A protein and the small-molecule ligand that binds it are described below.
Small molecule (SMILES): C[C@H](CCC(=O)O)[C@H]1CC[C@H]2[C@@H]3CC[C@@H]4C[C@H](O)CC[C@]4(C)[C@H]3CC[C@]12C

Binding-site contacts:
Ligand atom C23 contacts residue TRP163 of chain 1.A at 3.7 Å (hydrophobic).
Ligand atom O4A contacts residue SER152 of chain 1.A at 3.9 Å.
Ligand atom C6 contacts residue HIS272 of chain 1.A at 4.0 Å.
Ligand atom C23 contacts residue CYS165 of chain 1.A at 3.9 Å (hydrophobic).
Ligand atom C3 contacts residue VAL111 of chain 1.A at 4.1 Å (hydrophobic).
Ligand atom C1 contacts residue HIS182 of chain 1.A at 3.8 Å.
Ligand atom C11 contacts residue VAL177 of chain 1.A at 3.9 Å (hydrophobic).
Ligand atom O4 contacts residue SER152 of chain 1.A at 3.7 Å.
Ligand atom C1 contacts residue ALA180 of chain 1.A at 4.1 Å (hydrophobic).
Ligand atom C6 contacts residue LEU186 of chain 1.A at 3.8 Å (hydrophobic).
Ligand atom C20 contacts residue SER152 of chain 1.A at 4.0 Å.
Ligand atom O4 contacts residue TYR28 of chain 1.A at 3.9 Å.
Ligand atom C24 contacts residue SER155 of chain 1.A at 3.4 Å.
Ligand atom C20 contacts residue TRP163 of chain 1.A at 4.0 Å (hydrophobic).
Ligand atom C24 contacts residue TYR24 of chain 1.A at 3.6 Å (hydrophobic).
Ligand atom O4 contacts residue TYR24 of chain 1.A at 2.5 Å (h-bond).
Ligand atom O1B contacts residue VAL111 of chain 1.A at 3.5 Å.
Ligand atom C21 contacts residue TYR172 of chain 1.A at 3.8 Å (hydrophobic).
Ligand atom O4 contacts residue CYS165 of chain 1.A at 4.0 Å.
Ligand atom C18 contacts residue TRP163 of chain 1.A at 3.6 Å (hydrophobic).
Ligand atom C4 contacts residue VAL111 of chain 1.A at 4.0 Å (hydrophobic).
Ligand atom C12 contacts residue LEU107 of chain 1.A at 4.0 Å (hydrophobic).
Ligand atom O4 contacts residue SER155 of chain 1.A at 2.8 Å (h-bond).
Ligand atom C4 contacts residue HIS272 of chain 1.A at 4.0 Å.
Ligand atom C22 contacts residue SER152 of chain 1.A at 3.4 Å.
Ligand atom C8 contacts residue LEU190 of chain 1.A at 4.1 Å (hydrophobic).
Ligand atom C7 contacts residue ILE145 of chain 1.A at 3.9 Å (hydrophobic).
Ligand atom C6 contacts residue ILE145 of chain 1.A at 4.1 Å (hydrophobic).
Ligand atom C18 contacts residue VAL177 of chain 1.A at 4.1 Å (hydrophobic).
Ligand atom C19 contacts residue LEU187 of chain 1.A at 3.7 Å (hydrophobic).
Ligand atom C23 contacts residue SER155 of chain 1.A at 3.1 Å.
Ligand atom C15 contacts residue ILE148 of chain 1.A at 4.0 Å (hydrophobic).
Ligand atom C21 contacts residue LEU110 of chain 1.A at 3.7 Å (hydrophobic).
Ligand atom C16 contacts residue SER152 of chain 1.A at 3.3 Å.
Ligand atom O4A contacts residue TYR24 of chain 1.A at 3.8 Å.
Ligand atom C3 contacts residue HIS182 of chain 1.A at 3.7 Å.
Ligand atom C19 contacts residue VAL177 of chain 1.A at 3.8 Å (hydrophobic).
Ligand atom C23 contacts residue SER152 of chain 1.A at 3.3 Å.
Ligand atom C16 contacts residue ILE148 of chain 1.A at 4.0 Å (hydrophobic).
Ligand atom C24 contacts residue SER152 of chain 1.A at 3.5 Å.

Sequence of chain 1.A:
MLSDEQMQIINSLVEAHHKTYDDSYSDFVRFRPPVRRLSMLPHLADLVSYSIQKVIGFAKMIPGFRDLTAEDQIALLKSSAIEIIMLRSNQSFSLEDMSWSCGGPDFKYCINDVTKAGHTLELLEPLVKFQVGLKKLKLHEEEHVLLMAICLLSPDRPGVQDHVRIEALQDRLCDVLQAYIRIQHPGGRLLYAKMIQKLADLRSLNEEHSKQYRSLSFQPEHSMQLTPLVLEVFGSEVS